The protein below binds the small molecule below.
Small molecule (SMILES): C[C@@H](O)[C@@H](C)O

Sequence of chain 1.A:
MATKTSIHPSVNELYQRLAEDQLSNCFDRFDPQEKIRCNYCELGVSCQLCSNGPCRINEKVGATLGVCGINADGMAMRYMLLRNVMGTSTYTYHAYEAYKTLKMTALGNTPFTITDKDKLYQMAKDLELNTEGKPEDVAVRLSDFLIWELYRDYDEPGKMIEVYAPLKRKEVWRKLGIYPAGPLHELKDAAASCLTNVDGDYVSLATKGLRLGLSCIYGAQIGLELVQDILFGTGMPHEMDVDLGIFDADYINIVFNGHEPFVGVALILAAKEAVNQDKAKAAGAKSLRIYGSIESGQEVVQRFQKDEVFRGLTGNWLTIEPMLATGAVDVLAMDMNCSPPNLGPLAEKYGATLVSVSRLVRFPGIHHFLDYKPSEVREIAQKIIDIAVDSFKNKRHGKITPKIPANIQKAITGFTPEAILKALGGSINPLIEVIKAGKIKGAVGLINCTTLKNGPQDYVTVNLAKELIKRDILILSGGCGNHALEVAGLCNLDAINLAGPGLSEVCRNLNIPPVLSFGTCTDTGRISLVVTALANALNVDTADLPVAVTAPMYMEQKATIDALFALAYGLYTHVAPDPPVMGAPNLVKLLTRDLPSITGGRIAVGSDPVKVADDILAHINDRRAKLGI

Binding-site contacts:
Ligand atom O6 contacts residue TYR459 of chain 1.A at 4.0 Å.
Ligand atom O6 contacts residue PRO456 of chain 1.A at 3.7 Å.
Ligand atom C4 contacts residue TYR459 of chain 1.A at 4.1 Å (hydrophobic).
Ligand atom C2 contacts residue TYR459 of chain 1.A at 4.1 Å (hydrophobic).
Ligand atom O6 contacts residue GLY455 of chain 1.A at 4.3 Å.
Ligand atom C4 contacts residue PRO456 of chain 1.A at 3.7 Å (hydrophobic).
Ligand atom C3 contacts residue PRO456 of chain 1.A at 4.2 Å (hydrophobic).